Sequence of chain 1.L:
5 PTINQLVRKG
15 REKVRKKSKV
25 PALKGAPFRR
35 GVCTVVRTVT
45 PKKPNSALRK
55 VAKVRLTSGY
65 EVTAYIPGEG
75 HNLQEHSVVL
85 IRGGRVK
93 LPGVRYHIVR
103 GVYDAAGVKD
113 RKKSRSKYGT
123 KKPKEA

The small molecule below binds the protein below.
Small molecule (SMILES): [H]/N=C(/N)N[C@H]1[C@H](O)[C@@H](O)[C@H](O[C@@H]2O[C@@H](C)[C@](O)(C=O)[C@H]2O[C@@H]2O[C@@H](CO)[C@H](O)[C@@H](O)[C@@H]2NC)[C@@H](N/C(N)=N\[H])[C@@H]1O

Binding-site contacts:
Ligand atom CH2 contacts residue LYS91 of chain 1.L at 3.8 Å.
Ligand atom O41 contacts residue LYS47 of chain 1.L at 4.1 Å.
Ligand atom CH2 contacts residue 0TD92 of chain 1.L at 4.2 Å.
Ligand atom C42 contacts residue LYS47 of chain 1.L at 4.3 Å.
Ligand atom C51 contacts residue LYS46 of chain 1.L at 4.2 Å.
Ligand atom C31 contacts residue LYS47 of chain 1.L at 4.4 Å.
Ligand atom CG2 contacts residue LYS91 of chain 1.L at 3.2 Å.
Ligand atom C61 contacts residue LYS46 of chain 1.L at 3.9 Å.
Ligand atom CH2 contacts residue PRO48 of chain 1.L at 3.5 Å (hydrophobic).
Ligand atom O33 contacts residue MG1 of chain 1.JB at 3.7 Å.
Ligand atom C42 contacts residue LYS91 of chain 1.L at 4.2 Å.
Ligand atom O42 contacts residue LYS47 of chain 1.L at 3.0 Å.
Ligand atom C63 contacts residue LYS47 of chain 1.L at 4.3 Å.
Ligand atom OG2 contacts residue LYS91 of chain 1.L at 2.2 Å (salt-bridge).
Ligand atom O51 contacts residue LYS46 of chain 1.L at 3.2 Å.
Ligand atom O63 contacts residue LYS47 of chain 1.L at 3.3 Å (salt-bridge).
Ligand atom O61 contacts residue LYS46 of chain 1.L at 2.9 Å.
Ligand atom C32 contacts residue LYS91 of chain 1.L at 4.0 Å.
Ligand atom O32 contacts residue LYS91 of chain 1.L at 4.1 Å.
Ligand atom C41 contacts residue LYS47 of chain 1.L at 3.8 Å.
Ligand atom C12 contacts residue LYS47 of chain 1.L at 3.3 Å.
Ligand atom N31 contacts residue LYS47 of chain 1.L at 4.4 Å.